Binding-site contacts:
Ligand atom C6 contacts residue VAL171 of chain 1.C at 4.0 Å (hydrophobic).
Ligand atom C1 contacts residue ASN125 of chain 1.C at 4.0 Å.
Ligand atom O5 contacts residue ASN122 of chain 1.C at 2.4 Å (h-bond).
Ligand atom C3 contacts residue THR124 of chain 1.C at 4.0 Å.
Ligand atom C2 contacts residue THR124 of chain 1.C at 3.8 Å.
Ligand atom C2 contacts residue ASN122 of chain 1.C at 2.5 Å.
Ligand atom C5 contacts residue VAL127 of chain 1.C at 3.8 Å (hydrophobic).
Ligand atom C7 contacts residue GLU154 of chain 1.C at 3.2 Å.
Ligand atom O7 contacts residue GLU154 of chain 1.C at 2.2 Å (salt-bridge).
Ligand atom C5 contacts residue ASN122 of chain 1.C at 3.7 Å.
Ligand atom N2 contacts residue THR124 of chain 1.C at 3.0 Å (h-bond).
Ligand atom C6 contacts residue VAL127 of chain 1.C at 3.1 Å (hydrophobic).
Ligand atom C4 contacts residue ASN122 of chain 1.C at 4.2 Å.
Ligand atom O7 contacts residue ASN122 of chain 1.C at 2.8 Å (h-bond).
Ligand atom O7 contacts residue THR124 of chain 1.C at 3.6 Å.
Ligand atom C3 contacts residue ASN122 of chain 1.C at 3.8 Å.
Ligand atom N2 contacts residue GLU154 of chain 1.C at 4.3 Å.
Ligand atom C1 contacts residue VAL127 of chain 1.C at 4.5 Å (hydrophobic).
Ligand atom C1 contacts residue ASN122 of chain 1.C at 1.4 Å.
Ligand atom O5 contacts residue VAL127 of chain 1.C at 3.3 Å.
Ligand atom O5 contacts residue ASN125 of chain 1.C at 4.3 Å.
Ligand atom C7 contacts residue THR124 of chain 1.C at 3.3 Å.
Ligand atom N2 contacts residue ASN122 of chain 1.C at 2.9 Å (h-bond).
Ligand atom C1 contacts residue THR124 of chain 1.C at 3.4 Å.
Ligand atom C8 contacts residue THR124 of chain 1.C at 4.1 Å.
Ligand atom C8 contacts residue GLU154 of chain 1.C at 3.7 Å.
Ligand atom C7 contacts residue ASN122 of chain 1.C at 3.2 Å.
Ligand atom C5 contacts residue ASN125 of chain 1.C at 4.4 Å.
Ligand atom O6 contacts residue VAL127 of chain 1.C at 3.0 Å.

Sequence of chain 1.C:
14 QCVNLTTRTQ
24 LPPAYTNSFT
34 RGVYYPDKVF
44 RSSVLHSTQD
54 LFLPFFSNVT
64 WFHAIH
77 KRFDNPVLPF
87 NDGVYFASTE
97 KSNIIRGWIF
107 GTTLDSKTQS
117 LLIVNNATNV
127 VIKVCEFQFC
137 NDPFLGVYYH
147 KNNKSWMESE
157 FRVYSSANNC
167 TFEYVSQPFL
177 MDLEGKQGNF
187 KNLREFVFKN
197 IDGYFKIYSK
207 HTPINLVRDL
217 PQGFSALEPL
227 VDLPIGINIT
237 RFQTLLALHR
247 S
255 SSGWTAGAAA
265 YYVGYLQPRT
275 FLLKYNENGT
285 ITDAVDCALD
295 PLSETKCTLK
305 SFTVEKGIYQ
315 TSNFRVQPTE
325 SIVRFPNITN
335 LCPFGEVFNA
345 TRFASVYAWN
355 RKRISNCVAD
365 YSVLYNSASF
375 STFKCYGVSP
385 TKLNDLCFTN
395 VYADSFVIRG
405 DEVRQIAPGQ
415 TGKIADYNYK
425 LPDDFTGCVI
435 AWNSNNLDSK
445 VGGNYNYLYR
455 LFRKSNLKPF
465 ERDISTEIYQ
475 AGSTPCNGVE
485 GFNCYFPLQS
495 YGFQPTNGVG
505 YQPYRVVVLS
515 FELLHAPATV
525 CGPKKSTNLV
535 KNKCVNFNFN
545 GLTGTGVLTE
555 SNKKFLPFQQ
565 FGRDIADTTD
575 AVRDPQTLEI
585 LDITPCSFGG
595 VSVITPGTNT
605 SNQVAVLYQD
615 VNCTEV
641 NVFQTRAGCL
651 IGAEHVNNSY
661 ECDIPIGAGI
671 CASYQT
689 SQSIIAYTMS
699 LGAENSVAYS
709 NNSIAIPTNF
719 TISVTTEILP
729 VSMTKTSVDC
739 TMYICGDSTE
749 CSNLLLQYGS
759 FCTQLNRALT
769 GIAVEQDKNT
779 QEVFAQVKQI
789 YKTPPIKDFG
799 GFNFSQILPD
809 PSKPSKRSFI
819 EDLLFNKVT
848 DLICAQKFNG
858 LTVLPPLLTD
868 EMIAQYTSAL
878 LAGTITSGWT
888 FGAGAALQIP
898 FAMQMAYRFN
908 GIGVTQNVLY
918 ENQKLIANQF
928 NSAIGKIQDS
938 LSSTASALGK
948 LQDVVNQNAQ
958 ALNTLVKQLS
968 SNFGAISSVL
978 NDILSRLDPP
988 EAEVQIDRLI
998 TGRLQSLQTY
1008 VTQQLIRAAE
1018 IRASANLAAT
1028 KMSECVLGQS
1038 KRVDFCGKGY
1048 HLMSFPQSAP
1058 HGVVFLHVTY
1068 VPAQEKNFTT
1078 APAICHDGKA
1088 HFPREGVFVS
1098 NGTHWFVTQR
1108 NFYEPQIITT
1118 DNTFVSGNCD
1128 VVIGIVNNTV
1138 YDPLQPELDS

This protein binds this small molecule.
Small molecule (SMILES): CC(=O)N[C@@H]1[C@@H](O)[C@H](O)[C@@H](CO)O[C@H]1O